Sequence of chain 1.D:
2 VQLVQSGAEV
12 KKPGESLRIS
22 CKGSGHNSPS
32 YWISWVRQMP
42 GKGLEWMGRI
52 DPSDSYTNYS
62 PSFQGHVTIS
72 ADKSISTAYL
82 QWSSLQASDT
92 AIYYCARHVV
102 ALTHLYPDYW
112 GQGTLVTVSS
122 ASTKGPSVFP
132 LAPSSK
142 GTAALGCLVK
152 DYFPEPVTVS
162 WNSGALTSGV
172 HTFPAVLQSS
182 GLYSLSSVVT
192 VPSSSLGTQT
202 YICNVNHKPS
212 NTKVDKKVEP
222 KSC

Sequence of chain 1.B:
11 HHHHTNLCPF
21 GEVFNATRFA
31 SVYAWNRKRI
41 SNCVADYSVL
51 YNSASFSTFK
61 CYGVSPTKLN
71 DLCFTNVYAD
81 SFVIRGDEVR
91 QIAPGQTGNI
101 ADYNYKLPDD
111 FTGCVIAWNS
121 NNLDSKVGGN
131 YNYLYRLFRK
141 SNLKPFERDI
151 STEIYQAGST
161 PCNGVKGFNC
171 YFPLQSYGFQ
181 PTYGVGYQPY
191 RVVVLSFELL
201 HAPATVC

Binding-site contacts:
Ligand atom C3 contacts residue ASN25 of chain 1.B at 3.8 Å.
Ligand atom C6 contacts residue ALA102 of chain 1.D at 3.6 Å (hydrophobic).
Ligand atom C6 contacts residue ASN28 of chain 1.D at 3.4 Å.
Ligand atom C7 contacts residue PHE24 of chain 1.B at 4.5 Å (hydrophobic).
Ligand atom C6 contacts residue VAL101 of chain 1.D at 4.2 Å (hydrophobic).
Ligand atom C5 contacts residue ASN25 of chain 1.B at 3.6 Å.
Ligand atom C5 contacts residue ALA102 of chain 1.D at 4.0 Å (hydrophobic).
Ligand atom C7 contacts residue LEU103 of chain 1.D at 4.5 Å (hydrophobic).
Ligand atom O5 contacts residue ALA102 of chain 1.D at 4.2 Å.
Ligand atom C1 contacts residue ASN25 of chain 1.B at 1.4 Å.
Ligand atom C8 contacts residue PHE24 of chain 1.B at 3.6 Å (hydrophobic).
Ligand atom C4 contacts residue ASN25 of chain 1.B at 4.2 Å.
Ligand atom C1 contacts residue LEU103 of chain 1.D at 3.6 Å (hydrophobic).
Ligand atom C8 contacts residue GLY21 of chain 1.B at 4.5 Å.
Ligand atom C1 contacts residue ASN28 of chain 1.D at 3.3 Å.
Ligand atom O5 contacts residue VAL101 of chain 1.D at 3.8 Å.
Ligand atom C1 contacts residue VAL101 of chain 1.D at 4.4 Å (hydrophobic).
Ligand atom C6 contacts residue ASN28 of chain 1.D at 4.1 Å.
Ligand atom O6 contacts residue ASN28 of chain 1.D at 3.7 Å.
Ligand atom O6 contacts residue VAL49 of chain 1.B at 3.9 Å.
Ligand atom C8 contacts residue PHE20 of chain 1.B at 4.1 Å (hydrophobic).
Ligand atom O7 contacts residue GLY21 of chain 1.B at 3.4 Å.
Ligand atom O7 contacts residue PHE20 of chain 1.B at 4.4 Å.
Ligand atom N2 contacts residue LEU103 of chain 1.D at 3.6 Å.
Ligand atom C2 contacts residue LEU103 of chain 1.D at 4.1 Å (hydrophobic).
Ligand atom C2 contacts residue ASN28 of chain 1.D at 4.3 Å.
Ligand atom O7 contacts residue ASN25 of chain 1.B at 3.4 Å (h-bond).
Ligand atom C2 contacts residue ASN25 of chain 1.B at 2.5 Å.
Ligand atom N2 contacts residue ASN25 of chain 1.B at 3.0 Å (h-bond).
Ligand atom C8 contacts residue LEU50 of chain 1.B at 4.0 Å (hydrophobic).
Ligand atom C5 contacts residue VAL101 of chain 1.D at 4.4 Å (hydrophobic).
Ligand atom O5 contacts residue ASN28 of chain 1.D at 2.4 Å (h-bond).
Ligand atom C6 contacts residue GLY26 of chain 1.D at 4.1 Å.
Ligand atom O5 contacts residue VAL100 of chain 1.D at 4.4 Å.
Ligand atom C7 contacts residue ASN25 of chain 1.B at 3.4 Å.
Ligand atom O5 contacts residue ASN25 of chain 1.B at 2.3 Å (h-bond).
Ligand atom C5 contacts residue ASN28 of chain 1.D at 3.5 Å.
Ligand atom O5 contacts residue ASN28 of chain 1.D at 4.0 Å.
Ligand atom C1 contacts residue ASN28 of chain 1.D at 4.3 Å.
Ligand atom C7 contacts residue GLY21 of chain 1.B at 4.1 Å.

The protein below binds the small molecule below.
Small molecule (SMILES): CC(=O)N[C@H]1[C@H](O[C@H]2[C@H](O)[C@@H](NC(C)=O)CO[C@@H]2CO[C@@H]2O[C@@H](C)[C@@H](O)[C@@H](O)[C@@H]2O)O[C@H](CO)[C@@H](O[C@@H]2O[C@H](CO)[C@@H](O)[C@H](O)[C@@H]2O)[C@@H]1O